Sequence of chain 2.C:
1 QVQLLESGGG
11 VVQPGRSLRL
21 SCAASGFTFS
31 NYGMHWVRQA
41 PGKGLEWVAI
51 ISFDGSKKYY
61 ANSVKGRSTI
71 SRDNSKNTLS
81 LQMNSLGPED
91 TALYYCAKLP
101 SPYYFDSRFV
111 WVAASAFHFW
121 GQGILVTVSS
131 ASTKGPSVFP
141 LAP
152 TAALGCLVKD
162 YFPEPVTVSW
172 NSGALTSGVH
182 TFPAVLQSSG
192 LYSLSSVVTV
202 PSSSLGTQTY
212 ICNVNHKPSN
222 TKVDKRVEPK

Sequence of chain 2.A:
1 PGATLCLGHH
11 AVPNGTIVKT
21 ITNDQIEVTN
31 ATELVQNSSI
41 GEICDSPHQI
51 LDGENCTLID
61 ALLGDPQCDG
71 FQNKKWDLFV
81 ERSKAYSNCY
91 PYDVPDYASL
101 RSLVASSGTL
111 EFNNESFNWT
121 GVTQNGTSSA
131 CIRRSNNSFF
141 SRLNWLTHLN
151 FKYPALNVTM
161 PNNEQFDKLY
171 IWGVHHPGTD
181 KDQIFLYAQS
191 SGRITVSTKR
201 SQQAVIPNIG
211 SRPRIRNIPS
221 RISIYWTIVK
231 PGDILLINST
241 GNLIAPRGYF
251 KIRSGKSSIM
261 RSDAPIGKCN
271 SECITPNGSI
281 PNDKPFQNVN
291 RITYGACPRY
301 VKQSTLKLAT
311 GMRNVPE

Binding-site contacts:
Ligand atom O6 contacts residue THR32 of chain 2.A at 3.6 Å.
Ligand atom C7 contacts residue ASN30 of chain 2.A at 3.4 Å.
Ligand atom C5 contacts residue ALA31 of chain 2.A at 4.3 Å (hydrophobic).
Ligand atom C8 contacts residue PHE109 of chain 2.C at 4.1 Å (hydrophobic).
Ligand atom C5 contacts residue ASN30 of chain 2.A at 3.6 Å.
Ligand atom C8 contacts residue ASN30 of chain 2.A at 4.5 Å.
Ligand atom C3 contacts residue ASN30 of chain 2.A at 3.8 Å.
Ligand atom O5 contacts residue ASN30 of chain 2.A at 2.3 Å (h-bond).
Ligand atom O6 contacts residue ALA31 of chain 2.A at 3.0 Å (h-bond).
Ligand atom O7 contacts residue ARG108 of chain 2.C at 4.2 Å.
Ligand atom C6 contacts residue ALA31 of chain 2.A at 3.8 Å (hydrophobic).
Ligand atom N2 contacts residue ASN30 of chain 2.A at 2.9 Å (h-bond).
Ligand atom O5 contacts residue ALA31 of chain 2.A at 4.2 Å.
Ligand atom O7 contacts residue ASN30 of chain 2.A at 3.5 Å (h-bond).
Ligand atom C2 contacts residue ASN30 of chain 2.A at 2.5 Å.
Ligand atom C6 contacts residue THR32 of chain 2.A at 4.0 Å.
Ligand atom O7 contacts residue PHE109 of chain 2.C at 3.9 Å.
Ligand atom C4 contacts residue ASN30 of chain 2.A at 4.2 Å.
Ligand atom C1 contacts residue ASN30 of chain 2.A at 1.4 Å.

A small-molecule ligand and the protein it binds are described below.
Small molecule (SMILES): CC(=O)N[C@H]1[C@H](O[C@H]2[C@H](O)[C@@H](NC(C)=O)CO[C@@H]2CO)O[C@H](CO)[C@@H](O)[C@@H]1O